This protein binds this small molecule.
Small molecule (SMILES): CC[C@@H](Cc1ccc(OC)c(CNC(=O)c2ccc(C(F)(F)F)cc2F)c1)C(=O)O

Binding-site contacts:
Ligand atom C4 contacts residue PHE81 of chain 1.A at 3.4 Å (hydrophobic).
Ligand atom C2 contacts residue CYS84 of chain 1.A at 3.8 Å (hydrophobic).
Ligand atom F29 contacts residue VAL80 of chain 1.A at 3.8 Å.
Ligand atom O22 contacts residue HIS122 of chain 1.A at 3.8 Å.
Ligand atom C7 contacts residue CYS84 of chain 1.A at 3.8 Å (hydrophobic).
Ligand atom O30 contacts residue LEU129 of chain 1.A at 3.6 Å.
Ligand atom C9 contacts residue LEU129 of chain 1.A at 3.8 Å (hydrophobic).
Ligand atom F27 contacts residue VAL147 of chain 1.A at 3.5 Å.
Ligand atom O25 contacts residue THR87 of chain 1.A at 3.1 Å.
Ligand atom C1 contacts residue TYR272 of chain 1.A at 3.5 Å (hydrophobic).
Ligand atom C21 contacts residue LEU129 of chain 1.A at 3.8 Å (hydrophobic).
Ligand atom C11 contacts residue ILE162 of chain 1.A at 3.8 Å (hydrophobic).
Ligand atom C20 contacts residue VAL147 of chain 1.A at 3.8 Å (hydrophobic).
Ligand atom O22 contacts residue HIS248 of chain 1.A at 2.6 Å (h-bond).
Ligand atom C2 contacts residue THR88 of chain 1.A at 3.3 Å.
Ligand atom C1 contacts residue HIS248 of chain 1.A at 3.5 Å.
Ligand atom F26 contacts residue CYS84 of chain 1.A at 3.5 Å.
Ligand atom F29 contacts residue ARG83 of chain 1.A at 3.8 Å.
Ligand atom F27 contacts residue TRP63 of chain 1.A at 3.5 Å.
Ligand atom O23 contacts residue THR88 of chain 1.A at 2.6 Å (h-bond).
Ligand atom C5 contacts residue HIS248 of chain 1.A at 3.2 Å.
Ligand atom C1 contacts residue THR88 of chain 1.A at 3.3 Å.
Ligand atom C18 contacts residue ARG83 of chain 1.A at 3.7 Å.
Ligand atom C12 contacts residue THR87 of chain 1.A at 3.8 Å.
Ligand atom C3 contacts residue CYS84 of chain 1.A at 3.6 Å (hydrophobic).
Ligand atom O23 contacts residue HIS122 of chain 1.A at 3.0 Å (h-bond).
Ligand atom C14 contacts residue CYS84 of chain 1.A at 3.9 Å (hydrophobic).
Ligand atom C21 contacts residue LEU138 of chain 1.A at 3.7 Å (hydrophobic).
Ligand atom C1 contacts residue HIS122 of chain 1.A at 3.7 Å.
Ligand atom O23 contacts residue LEU268 of chain 1.A at 3.8 Å.
Ligand atom O22 contacts residue MET252 of chain 1.A at 3.3 Å.
Ligand atom F26 contacts residue LEU138 of chain 1.A at 3.9 Å.
Ligand atom C15 contacts residue CYS84 of chain 1.A at 3.6 Å (hydrophobic).
Ligand atom O22 contacts residue TYR272 of chain 1.A at 2.5 Å (h-bond).
Ligand atom C10 contacts residue ILE162 of chain 1.A at 3.9 Å (hydrophobic).
Ligand atom O23 contacts residue TYR272 of chain 1.A at 3.6 Å.
Ligand atom C4 contacts residue MET252 of chain 1.A at 3.5 Å (hydrophobic).
Ligand atom C18 contacts residue VAL140 of chain 1.A at 3.7 Å (hydrophobic).
Ligand atom F28 contacts residue VAL147 of chain 1.A at 3.1 Å.
Ligand atom N24 contacts residue CYS84 of chain 1.A at 3.2 Å (h-bond).

Sequence of chain 1.A:
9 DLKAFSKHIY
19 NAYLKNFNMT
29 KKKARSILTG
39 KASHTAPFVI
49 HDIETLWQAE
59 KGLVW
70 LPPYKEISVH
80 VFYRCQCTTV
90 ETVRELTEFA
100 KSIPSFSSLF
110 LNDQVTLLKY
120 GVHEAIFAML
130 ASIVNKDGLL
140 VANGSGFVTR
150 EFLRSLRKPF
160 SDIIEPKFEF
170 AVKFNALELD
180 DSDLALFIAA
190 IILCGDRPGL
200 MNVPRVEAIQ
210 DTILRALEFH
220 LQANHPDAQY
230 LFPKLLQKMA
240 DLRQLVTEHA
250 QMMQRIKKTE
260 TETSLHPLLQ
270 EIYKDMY